Binding-site contacts:
Ligand atom O4 contacts residue ASP350 of chain 1.A at 3.1 Å (salt-bridge).
Ligand atom O32 contacts residue ARG354 of chain 1.A at 2.9 Å (salt-bridge).
Ligand atom C13 contacts residue LYS264 of chain 1.A at 2.2 Å.
Ligand atom O3 contacts residue ASP353 of chain 1.A at 3.1 Å (salt-bridge).
Ligand atom O5 contacts residue ARG394 of chain 1.A at 3.7 Å.
Ligand atom O5 contacts residue ILE287 of chain 1.A at 3.7 Å.
Ligand atom O12 contacts residue ARG354 of chain 1.A at 2.9 Å (salt-bridge).
Ligand atom O31 contacts residue SER348 of chain 1.A at 3.0 Å (h-bond).
Ligand atom O17 contacts residue LYS264 of chain 1.A at 2.9 Å.
Ligand atom O31 contacts residue GLY351 of chain 1.A at 3.1 Å (h-bond).
Ligand atom O4 contacts residue ARG394 of chain 1.A at 2.8 Å (salt-bridge).
Ligand atom O14 contacts residue ASN261 of chain 1.A at 3.2 Å (h-bond).
Ligand atom P3 contacts residue SER348 of chain 1.A at 3.2 Å.
Ligand atom C14 contacts residue ASN261 of chain 1.A at 3.1 Å.
Ligand atom C5 contacts residue ASP350 of chain 1.A at 3.5 Å.
Ligand atom O33 contacts residue ARG354 of chain 1.A at 2.7 Å (salt-bridge).
Ligand atom C2 contacts residue ARG354 of chain 1.A at 3.4 Å.
Ligand atom O4 contacts residue TRP352 of chain 1.A at 2.7 Å (h-bond).
Ligand atom P3 contacts residue ARG354 of chain 1.A at 3.6 Å.
Ligand atom O1 contacts residue ASN286 of chain 1.A at 3.4 Å.
Ligand atom O31 contacts residue TRP352 of chain 1.A at 3.0 Å (h-bond).
Ligand atom O2 contacts residue ILE287 of chain 1.A at 3.2 Å (h-bond).
Ligand atom C4 contacts residue ASP353 of chain 1.A at 3.2 Å.
Ligand atom O33 contacts residue SER348 of chain 1.A at 3.2 Å (h-bond).
Ligand atom O32 contacts residue ASP350 of chain 1.A at 3.1 Å (salt-bridge).
Ligand atom C3 contacts residue ASP353 of chain 1.A at 3.7 Å.
Ligand atom O17 contacts residue ASN261 of chain 1.A at 3.4 Å.
Ligand atom O4 contacts residue ASP353 of chain 1.A at 2.6 Å (salt-bridge).
Ligand atom O31 contacts residue ASP350 of chain 1.A at 3.7 Å.
Ligand atom O32 contacts residue SER349 of chain 1.A at 2.6 Å (h-bond).
Ligand atom O2 contacts residue ASN286 of chain 1.A at 3.2 Å.
Ligand atom O33 contacts residue ASP353 of chain 1.A at 3.4 Å.
Ligand atom O12 contacts residue SER349 of chain 1.A at 2.6 Å (h-bond).
Ligand atom C14 contacts residue LYS264 of chain 1.A at 3.6 Å.
Ligand atom O31 contacts residue ASP353 of chain 1.A at 3.0 Å (salt-bridge).
Ligand atom O32 contacts residue SER348 of chain 1.A at 3.1 Å (h-bond).
Ligand atom O11 contacts residue ASN286 of chain 1.A at 3.0 Å (h-bond).
Ligand atom C15 contacts residue ASN261 of chain 1.A at 2.9 Å.
Ligand atom O13 contacts residue ASN261 of chain 1.A at 3.2 Å (h-bond).
Ligand atom C4 contacts residue ARG394 of chain 1.A at 3.5 Å.

This small molecule binds to this protein.
Small molecule (SMILES): CCCC(=O)OC[C@@H](CO[P](=O)(O)O[C@@H]1[C@H](O)[C@H](OP(=O)(O)O)[C@@H](O)[C@H](O)[C@H]1O)OC(=O)CCC

Sequence of chain 1.A:
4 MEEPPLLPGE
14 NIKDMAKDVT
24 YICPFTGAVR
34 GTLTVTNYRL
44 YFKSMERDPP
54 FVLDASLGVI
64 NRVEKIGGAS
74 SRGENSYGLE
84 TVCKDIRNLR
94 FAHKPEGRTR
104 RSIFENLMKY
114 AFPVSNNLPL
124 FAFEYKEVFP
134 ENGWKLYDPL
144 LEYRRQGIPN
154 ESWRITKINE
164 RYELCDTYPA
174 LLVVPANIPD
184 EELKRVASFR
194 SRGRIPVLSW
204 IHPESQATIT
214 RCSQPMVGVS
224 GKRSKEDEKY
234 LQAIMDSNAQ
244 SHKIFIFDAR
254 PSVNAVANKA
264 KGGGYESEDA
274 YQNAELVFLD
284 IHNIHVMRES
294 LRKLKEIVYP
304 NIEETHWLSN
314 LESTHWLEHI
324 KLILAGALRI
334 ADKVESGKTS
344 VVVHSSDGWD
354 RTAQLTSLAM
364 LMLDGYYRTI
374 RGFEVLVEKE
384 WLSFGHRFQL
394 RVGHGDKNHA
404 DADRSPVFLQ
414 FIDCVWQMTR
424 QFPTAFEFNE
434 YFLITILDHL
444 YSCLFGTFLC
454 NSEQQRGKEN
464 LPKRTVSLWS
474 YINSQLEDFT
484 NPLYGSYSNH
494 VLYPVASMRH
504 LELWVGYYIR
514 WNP